Binding-site contacts:
Ligand atom O2' contacts residue VAL29 of chain 6.A at 2.6 Å (h-bond).
Ligand atom O6 contacts residue ALA146 of chain 6.A at 2.7 Å (h-bond).
Ligand atom N3B contacts residue MG1 of chain 6.C at 3.4 Å.
Ligand atom O1G contacts residue TYR32 of chain 6.A at 2.6 Å (h-bond).
Ligand atom N1 contacts residue ASP119 of chain 6.A at 2.8 Å (salt-bridge).
Ligand atom O3' contacts residue ASP30 of chain 6.A at 2.9 Å (salt-bridge).
Ligand atom O4' contacts residue LYS117 of chain 6.A at 3.3 Å (salt-bridge).
Ligand atom O1A contacts residue ALA18 of chain 6.A at 2.8 Å (h-bond).
Ligand atom O2' contacts residue ASP30 of chain 6.A at 3.1 Å (salt-bridge).
Ligand atom O1A contacts residue SER17 of chain 6.A at 3.4 Å (h-bond).
Ligand atom O1G contacts residue PRO34 of chain 6.A at 3.4 Å.
Ligand atom O6 contacts residue SER145 of chain 6.A at 3.4 Å.
Ligand atom O2B contacts residue LYS16 of chain 6.A at 3.5 Å (salt-bridge).
Ligand atom O2G contacts residue MG1 of chain 6.C at 2.1 Å.
Ligand atom N2 contacts residue ASP119 of chain 6.A at 2.9 Å (salt-bridge).
Ligand atom O3G contacts residue GLY12 of chain 6.A at 3.5 Å.
Ligand atom N7 contacts residue ASN116 of chain 6.A at 3.1 Å (h-bond).
Ligand atom PG contacts residue MG1 of chain 6.C at 3.2 Å.
Ligand atom O3G contacts residue GLY60 of chain 6.A at 2.8 Å (h-bond).
Ligand atom C3' contacts residue GLU31 of chain 6.A at 3.4 Å.
Ligand atom O1B contacts residue VAL14 of chain 6.A at 3.3 Å (h-bond).
Ligand atom O6 contacts residue ASN116 of chain 6.A at 3.2 Å (h-bond).
Ligand atom C2' contacts residue VAL29 of chain 6.A at 3.4 Å (hydrophobic).
Ligand atom C6 contacts residue LYS117 of chain 6.A at 3.5 Å.
Ligand atom PB contacts residue MG1 of chain 6.C at 3.2 Å.
Ligand atom O2A contacts residue TYR32 of chain 6.A at 3.5 Å.
Ligand atom N3B contacts residue GLY13 of chain 6.A at 3.0 Å (h-bond).
Ligand atom N2 contacts residue LEU120 of chain 6.A at 3.5 Å.
Ligand atom O1A contacts residue GLY15 of chain 6.A at 3.3 Å.
Ligand atom O2' contacts residue PHE28 of chain 6.A at 3.2 Å.
Ligand atom O6 contacts residue LYS117 of chain 6.A at 3.3 Å.
Ligand atom N3B contacts residue TYR32 of chain 6.A at 3.4 Å.
Ligand atom O1B contacts residue LYS16 of chain 6.A at 2.8 Å (salt-bridge).
Ligand atom O1B contacts residue GLY13 of chain 6.A at 3.5 Å (h-bond).
Ligand atom O2B contacts residue SER17 of chain 6.A at 2.9 Å (h-bond).
Ligand atom O2G contacts residue THR35 of chain 6.A at 3.0 Å (h-bond).
Ligand atom O2B contacts residue MG1 of chain 6.C at 2.1 Å.
Ligand atom O3G contacts residue LYS16 of chain 6.A at 2.7 Å (salt-bridge).
Ligand atom O1B contacts residue GLY15 of chain 6.A at 3.0 Å (h-bond).
Ligand atom O3A contacts residue GLY15 of chain 6.A at 3.1 Å (h-bond).

The small molecule below binds the protein below.
Small molecule (SMILES): Nc1nc2c(ncn2[C@@H]2O[C@H](CO[P](=O)(O)O[P](=O)(O)NP(=O)(O)O)[C@@H](O)[C@H]2O)c(=O)[nH]1

Sequence of chain 6.A:
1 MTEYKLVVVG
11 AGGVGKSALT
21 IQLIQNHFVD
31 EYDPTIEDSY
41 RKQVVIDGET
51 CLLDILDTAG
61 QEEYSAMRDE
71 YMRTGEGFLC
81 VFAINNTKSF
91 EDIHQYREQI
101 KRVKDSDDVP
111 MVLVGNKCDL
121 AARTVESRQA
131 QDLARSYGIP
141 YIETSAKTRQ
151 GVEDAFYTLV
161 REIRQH